Binding-site contacts:
Ligand atom N2 contacts residue ASN54 of chain 1.A at 2.9 Å (h-bond).
Ligand atom O7 contacts residue ASN54 of chain 1.A at 2.6 Å (h-bond).
Ligand atom C1 contacts residue ASN54 of chain 1.A at 1.4 Å.
Ligand atom C5 contacts residue ASN54 of chain 1.A at 3.6 Å.
Ligand atom C7 contacts residue ASN54 of chain 1.A at 3.0 Å.
Ligand atom C4 contacts residue PHE52 of chain 1.A at 4.3 Å (hydrophobic).
Ligand atom C3 contacts residue PHE52 of chain 1.A at 4.0 Å (hydrophobic).
Ligand atom O5 contacts residue PHE52 of chain 1.A at 4.1 Å.
Ligand atom O6 contacts residue ASN54 of chain 1.A at 4.5 Å.
Ligand atom C2 contacts residue ASN54 of chain 1.A at 2.4 Å.
Ligand atom C2 contacts residue PHE52 of chain 1.A at 4.2 Å (hydrophobic).
Ligand atom O4 contacts residue PHE52 of chain 1.A at 4.3 Å.
Ligand atom C8 contacts residue PHE52 of chain 1.A at 4.4 Å (hydrophobic).
Ligand atom C8 contacts residue HIS50 of chain 1.A at 3.7 Å.
Ligand atom C8 contacts residue ASN54 of chain 1.A at 4.3 Å.
Ligand atom C4 contacts residue ASN54 of chain 1.A at 4.2 Å.
Ligand atom C7 contacts residue PHE52 of chain 1.A at 4.4 Å (hydrophobic).
Ligand atom O5 contacts residue ASN54 of chain 1.A at 2.3 Å (h-bond).
Ligand atom C1 contacts residue PHE52 of chain 1.A at 3.5 Å (hydrophobic).
Ligand atom N2 contacts residue PHE52 of chain 1.A at 3.9 Å.
Ligand atom C5 contacts residue PHE52 of chain 1.A at 3.7 Å (hydrophobic).
Ligand atom C3 contacts residue ASN54 of chain 1.A at 3.8 Å.

Sequence of chain 1.A:
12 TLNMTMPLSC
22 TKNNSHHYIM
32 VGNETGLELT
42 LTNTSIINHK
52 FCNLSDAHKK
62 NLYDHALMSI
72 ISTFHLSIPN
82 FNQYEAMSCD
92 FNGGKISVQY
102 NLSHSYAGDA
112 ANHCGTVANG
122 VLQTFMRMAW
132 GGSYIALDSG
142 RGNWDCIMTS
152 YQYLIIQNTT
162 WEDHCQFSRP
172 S

The small molecule below binds the protein below.
Small molecule (SMILES): CC(=O)N[C@H]1[C@H](O[C@H]2[C@H](O)[C@@H](NC(C)=O)CO[C@@H]2CO)O[C@H](CO)[C@@H](O)[C@@H]1O